A small-molecule ligand and the protein it binds are described below.
Small molecule (SMILES): CC(=O)N[C@@H]1[C@@H](O)[C@H](O)[C@@H](CO)O[C@H]1O

Sequence of chain 1.C:
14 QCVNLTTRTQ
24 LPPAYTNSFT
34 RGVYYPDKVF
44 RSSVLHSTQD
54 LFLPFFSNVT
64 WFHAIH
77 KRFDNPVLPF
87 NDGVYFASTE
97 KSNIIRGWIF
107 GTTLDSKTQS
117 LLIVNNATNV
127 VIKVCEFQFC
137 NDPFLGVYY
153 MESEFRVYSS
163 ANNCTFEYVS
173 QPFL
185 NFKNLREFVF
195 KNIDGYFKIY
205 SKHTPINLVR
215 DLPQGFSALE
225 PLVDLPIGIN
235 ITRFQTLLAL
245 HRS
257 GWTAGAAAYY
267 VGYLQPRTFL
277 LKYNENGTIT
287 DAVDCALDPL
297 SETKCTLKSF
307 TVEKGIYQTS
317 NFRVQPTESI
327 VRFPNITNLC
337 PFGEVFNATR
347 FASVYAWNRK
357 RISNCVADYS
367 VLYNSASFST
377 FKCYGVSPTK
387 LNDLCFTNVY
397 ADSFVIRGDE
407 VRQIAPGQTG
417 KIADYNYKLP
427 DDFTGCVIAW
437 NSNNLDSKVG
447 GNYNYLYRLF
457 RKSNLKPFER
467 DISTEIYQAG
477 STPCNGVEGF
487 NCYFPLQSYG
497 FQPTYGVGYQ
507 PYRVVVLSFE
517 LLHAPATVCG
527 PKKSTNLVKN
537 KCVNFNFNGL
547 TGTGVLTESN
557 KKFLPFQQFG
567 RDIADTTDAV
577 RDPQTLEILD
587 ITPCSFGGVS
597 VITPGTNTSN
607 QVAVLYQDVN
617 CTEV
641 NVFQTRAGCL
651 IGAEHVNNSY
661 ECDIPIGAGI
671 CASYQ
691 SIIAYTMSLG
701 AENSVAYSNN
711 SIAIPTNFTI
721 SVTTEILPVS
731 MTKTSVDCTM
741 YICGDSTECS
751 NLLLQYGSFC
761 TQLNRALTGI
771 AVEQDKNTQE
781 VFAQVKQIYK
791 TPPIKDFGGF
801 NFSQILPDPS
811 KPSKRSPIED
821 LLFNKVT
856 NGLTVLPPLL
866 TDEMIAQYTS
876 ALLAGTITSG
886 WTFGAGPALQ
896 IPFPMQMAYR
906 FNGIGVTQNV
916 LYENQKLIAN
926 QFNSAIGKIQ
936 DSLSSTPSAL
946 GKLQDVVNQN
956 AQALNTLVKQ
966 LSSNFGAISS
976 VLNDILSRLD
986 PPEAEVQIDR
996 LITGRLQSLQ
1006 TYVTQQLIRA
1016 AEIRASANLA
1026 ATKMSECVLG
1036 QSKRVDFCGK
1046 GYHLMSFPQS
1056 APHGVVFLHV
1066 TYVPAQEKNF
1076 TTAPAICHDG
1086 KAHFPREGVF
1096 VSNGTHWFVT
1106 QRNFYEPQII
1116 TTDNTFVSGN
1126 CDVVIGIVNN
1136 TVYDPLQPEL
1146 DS

Binding-site contacts:
Ligand atom O5 contacts residue THR108 of chain 1.A at 3.9 Å.
Ligand atom C5 contacts residue ASN234 of chain 1.A at 3.7 Å.
Ligand atom C8 contacts residue GLU465 of chain 1.C at 3.4 Å.
Ligand atom C7 contacts residue GLU465 of chain 1.C at 4.0 Å.
Ligand atom C1 contacts residue THR108 of chain 1.A at 4.3 Å.
Ligand atom O5 contacts residue THR236 of chain 1.A at 4.3 Å.
Ligand atom C1 contacts residue ASN234 of chain 1.A at 1.4 Å.
Ligand atom C2 contacts residue ASN234 of chain 1.A at 2.5 Å.
Ligand atom C5 contacts residue THR236 of chain 1.A at 4.3 Å.
Ligand atom C8 contacts residue ASN234 of chain 1.A at 4.5 Å.
Ligand atom O7 contacts residue ASN234 of chain 1.A at 3.0 Å (h-bond).
Ligand atom O6 contacts residue THR108 of chain 1.A at 4.4 Å.
Ligand atom C3 contacts residue ASN234 of chain 1.A at 3.8 Å.
Ligand atom O7 contacts residue GLU465 of chain 1.C at 3.6 Å (salt-bridge).
Ligand atom C7 contacts residue ASN234 of chain 1.A at 3.2 Å.
Ligand atom C1 contacts residue THR236 of chain 1.A at 4.4 Å.
Ligand atom C4 contacts residue ASN234 of chain 1.A at 4.2 Å.
Ligand atom O5 contacts residue ASN234 of chain 1.A at 2.4 Å (h-bond).
Ligand atom N2 contacts residue ASN234 of chain 1.A at 3.0 Å (h-bond).

Sequence of chain 1.A:
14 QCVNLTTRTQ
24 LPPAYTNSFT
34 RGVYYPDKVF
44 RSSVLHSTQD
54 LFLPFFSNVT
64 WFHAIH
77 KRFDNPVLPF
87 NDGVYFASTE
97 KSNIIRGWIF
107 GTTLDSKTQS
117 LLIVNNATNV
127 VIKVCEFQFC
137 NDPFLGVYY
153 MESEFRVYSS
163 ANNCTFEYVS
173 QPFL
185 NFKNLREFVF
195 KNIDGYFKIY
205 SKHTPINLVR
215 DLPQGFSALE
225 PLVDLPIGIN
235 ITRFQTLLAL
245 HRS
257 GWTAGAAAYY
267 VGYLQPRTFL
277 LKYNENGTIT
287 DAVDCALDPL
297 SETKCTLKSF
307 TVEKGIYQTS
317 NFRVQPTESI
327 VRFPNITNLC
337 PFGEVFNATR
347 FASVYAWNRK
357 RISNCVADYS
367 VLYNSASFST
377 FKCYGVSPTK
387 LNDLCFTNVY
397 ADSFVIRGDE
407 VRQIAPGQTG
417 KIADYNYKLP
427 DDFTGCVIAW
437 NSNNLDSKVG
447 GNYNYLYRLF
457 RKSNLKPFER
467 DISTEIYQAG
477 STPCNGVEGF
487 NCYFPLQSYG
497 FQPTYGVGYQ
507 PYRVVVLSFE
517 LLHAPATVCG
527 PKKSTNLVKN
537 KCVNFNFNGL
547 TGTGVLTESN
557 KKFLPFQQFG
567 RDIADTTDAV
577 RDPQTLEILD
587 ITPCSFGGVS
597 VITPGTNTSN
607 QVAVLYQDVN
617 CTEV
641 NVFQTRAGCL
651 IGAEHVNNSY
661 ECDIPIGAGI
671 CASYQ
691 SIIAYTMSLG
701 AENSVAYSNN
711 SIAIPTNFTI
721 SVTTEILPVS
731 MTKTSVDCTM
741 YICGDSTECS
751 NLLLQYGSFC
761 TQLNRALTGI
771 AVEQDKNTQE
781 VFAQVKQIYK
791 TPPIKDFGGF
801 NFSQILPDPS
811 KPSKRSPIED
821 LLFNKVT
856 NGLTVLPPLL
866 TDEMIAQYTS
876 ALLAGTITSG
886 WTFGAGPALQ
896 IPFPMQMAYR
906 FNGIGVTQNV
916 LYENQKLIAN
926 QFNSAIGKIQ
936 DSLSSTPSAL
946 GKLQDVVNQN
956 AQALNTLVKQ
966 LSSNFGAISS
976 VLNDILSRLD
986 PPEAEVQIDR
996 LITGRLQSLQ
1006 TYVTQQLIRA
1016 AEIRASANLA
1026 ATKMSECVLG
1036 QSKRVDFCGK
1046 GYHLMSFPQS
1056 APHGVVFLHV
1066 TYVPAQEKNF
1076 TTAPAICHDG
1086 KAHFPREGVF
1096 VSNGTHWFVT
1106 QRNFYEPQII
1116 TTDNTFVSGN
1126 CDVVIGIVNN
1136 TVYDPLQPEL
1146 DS